Sequence of chain 1.C:
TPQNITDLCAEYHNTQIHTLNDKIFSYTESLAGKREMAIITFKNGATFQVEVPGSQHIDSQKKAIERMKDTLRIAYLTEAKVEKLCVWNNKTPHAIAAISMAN

Binding-site contacts:
Ligand atom C5 contacts residue TRP88 of chain 1.C at 3.6 Å (hydrophobic).
Ligand atom C4 contacts residue GLU51 of chain 1.C at 3.5 Å.
Ligand atom O3 contacts residue GLU51 of chain 1.C at 4.2 Å.
Ligand atom O2 contacts residue ASN90 of chain 1.C at 3.0 Å (h-bond).
Ligand atom C3 contacts residue GLU51 of chain 1.C at 4.5 Å.
Ligand atom C4 contacts residue TRP88 of chain 1.C at 3.5 Å (hydrophobic).
Ligand atom O4 contacts residue GLN56 of chain 1.C at 3.5 Å.
Ligand atom O4 contacts residue HIS57 of chain 1.C at 4.5 Å.
Ligand atom C3 contacts residue ASN90 of chain 1.C at 3.8 Å.
Ligand atom O17 contacts residue TYR12 of chain 1.C at 3.8 Å.
Ligand atom C6 contacts residue GLU51 of chain 1.C at 4.4 Å.
Ligand atom C8 contacts residue GLN56 of chain 1.C at 4.3 Å.
Ligand atom C6 contacts residue GLN56 of chain 1.C at 4.2 Å.
Ligand atom C1 contacts residue GLN56 of chain 1.C at 4.4 Å.
Ligand atom C13 contacts residue HIS13 of chain 1.C at 4.4 Å.
Ligand atom O3 contacts residue LYS91 of chain 1.C at 2.8 Å (salt-bridge).
Ligand atom C13 contacts residue TYR12 of chain 1.C at 4.1 Å (hydrophobic).
Ligand atom C6 contacts residue GLN61 of chain 1.C at 4.0 Å.
Ligand atom C3 contacts residue TRP88 of chain 1.C at 3.5 Å (hydrophobic).
Ligand atom C6 contacts residue HIS57 of chain 1.C at 3.5 Å.
Ligand atom C2 contacts residue ASN90 of chain 1.C at 4.1 Å.
Ligand atom O6 contacts residue TRP88 of chain 1.C at 3.8 Å.
Ligand atom C4 contacts residue LYS91 of chain 1.C at 3.9 Å.
Ligand atom C6 contacts residue TRP88 of chain 1.C at 3.6 Å (hydrophobic).
Ligand atom C2 contacts residue LYS91 of chain 1.C at 3.9 Å.
Ligand atom O3 contacts residue TRP88 of chain 1.C at 3.7 Å.
Ligand atom O6 contacts residue HIS57 of chain 1.C at 3.7 Å.
Ligand atom O5 contacts residue GLN56 of chain 1.C at 3.8 Å.
Ligand atom O6 contacts residue GLN61 of chain 1.C at 3.0 Å (h-bond).
Ligand atom C5 contacts residue GLN56 of chain 1.C at 4.4 Å.
Ligand atom O4 contacts residue LYS91 of chain 1.C at 2.9 Å (salt-bridge).
Ligand atom O6 contacts residue GLN56 of chain 1.C at 4.1 Å.
Ligand atom O4 contacts residue GLU51 of chain 1.C at 2.7 Å (salt-bridge).
Ligand atom O3 contacts residue ASN90 of chain 1.C at 2.8 Å (h-bond).
Ligand atom O1 contacts residue TRP88 of chain 1.C at 4.2 Å.
Ligand atom O17 contacts residue HIS13 of chain 1.C at 3.3 Å (h-bond).
Ligand atom C3 contacts residue LYS91 of chain 1.C at 3.7 Å.

This protein binds this small molecule.
Small molecule (SMILES): NCCCN1CCN(CCCNC(=O)c2cc(NC(=O)Cc3cccs3)cc(O[C@H]3O[C@H](CO)[C@H](O)[C@H](O)[C@H]3O)c2)CC1